Sequence of chain 6.A:
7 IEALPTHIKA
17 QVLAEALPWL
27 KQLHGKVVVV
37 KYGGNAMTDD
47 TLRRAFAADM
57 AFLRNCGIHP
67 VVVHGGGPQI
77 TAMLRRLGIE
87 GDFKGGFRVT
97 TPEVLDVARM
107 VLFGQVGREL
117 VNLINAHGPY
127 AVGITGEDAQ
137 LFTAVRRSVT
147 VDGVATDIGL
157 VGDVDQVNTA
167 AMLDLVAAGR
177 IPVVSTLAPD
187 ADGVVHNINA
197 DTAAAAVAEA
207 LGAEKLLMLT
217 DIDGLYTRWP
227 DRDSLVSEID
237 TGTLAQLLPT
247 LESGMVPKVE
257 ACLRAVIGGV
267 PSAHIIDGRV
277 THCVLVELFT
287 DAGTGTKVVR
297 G

Sequence of chain 1.A:
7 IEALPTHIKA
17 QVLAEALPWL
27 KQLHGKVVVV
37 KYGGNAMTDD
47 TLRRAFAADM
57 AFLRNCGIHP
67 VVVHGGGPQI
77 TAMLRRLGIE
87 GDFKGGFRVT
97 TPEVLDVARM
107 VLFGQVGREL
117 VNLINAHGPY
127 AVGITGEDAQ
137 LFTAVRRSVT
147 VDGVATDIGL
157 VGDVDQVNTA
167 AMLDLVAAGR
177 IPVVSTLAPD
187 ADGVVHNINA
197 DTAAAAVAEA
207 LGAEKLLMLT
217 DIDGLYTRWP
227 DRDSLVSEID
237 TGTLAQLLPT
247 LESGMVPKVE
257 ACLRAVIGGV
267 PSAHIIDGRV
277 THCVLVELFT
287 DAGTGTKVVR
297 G

The protein below binds the small molecule below.
Small molecule (SMILES): Oc1ccccc1-c1ccno1

Binding-site contacts:
Ligand atom N10 contacts residue VAL128 of chain 1.A at 4.0 Å.
Ligand atom N10 contacts residue ARG176 of chain 1.A at 4.0 Å.
Ligand atom C02 contacts residue 97T1 of chain 6.B at 1.3 Å.
Ligand atom C06 contacts residue LEU171 of chain 6.A at 3.6 Å (hydrophobic).
Ligand atom C12 contacts residue LEU171 of chain 6.A at 4.0 Å (hydrophobic).
Ligand atom C04 contacts residue 97T1 of chain 6.B at 0.7 Å.
Ligand atom C07 contacts residue LEU171 of chain 6.A at 3.8 Å (hydrophobic).
Ligand atom C03 contacts residue ILE130 of chain 1.A at 3.7 Å (hydrophobic).
Ligand atom C07 contacts residue 97T1 of chain 6.B at 0.3 Å.
Ligand atom C12 contacts residue VAL128 of chain 1.A at 4.0 Å (hydrophobic).
Ligand atom O01 contacts residue ILE130 of chain 1.A at 4.0 Å.
Ligand atom O01 contacts residue 97T1 of chain 6.B at 0.5 Å (h-bond).
Ligand atom O01 contacts residue VAL128 of chain 1.A at 4.2 Å.
Ligand atom C05 contacts residue LEU171 of chain 1.A at 4.0 Å (hydrophobic).
Ligand atom C12 contacts residue ILE130 of chain 6.A at 3.9 Å (hydrophobic).
Ligand atom C08 contacts residue VAL128 of chain 1.A at 4.2 Å (hydrophobic).
Ligand atom C03 contacts residue VAL128 of chain 6.A at 3.4 Å (hydrophobic).
Ligand atom O09 contacts residue LEU171 of chain 6.A at 4.0 Å.
Ligand atom C11 contacts residue ALA135 of chain 6.A at 4.2 Å (hydrophobic).
Ligand atom C05 contacts residue 97T1 of chain 6.B at 0.6 Å.
Ligand atom O01 contacts residue GLY129 of chain 1.A at 4.2 Å.
Ligand atom O09 contacts residue LEU171 of chain 1.A at 3.9 Å.
Ligand atom C06 contacts residue 97T1 of chain 6.B at 1.0 Å.
Ligand atom C11 contacts residue LEU137 of chain 6.A at 4.0 Å (hydrophobic).
Ligand atom C02 contacts residue ILE130 of chain 1.A at 4.2 Å (hydrophobic).
Ligand atom O01 contacts residue ILE130 of chain 6.A at 4.2 Å.
Ligand atom C03 contacts residue 97T1 of chain 6.B at 0.9 Å.
Ligand atom C11 contacts residue VAL128 of chain 1.A at 3.8 Å (hydrophobic).
Ligand atom C08 contacts residue LEU171 of chain 6.A at 3.7 Å (hydrophobic).
Ligand atom C05 contacts residue VAL128 of chain 6.A at 4.0 Å (hydrophobic).
Ligand atom C12 contacts residue 97T1 of chain 6.B at 0.9 Å.
Ligand atom C04 contacts residue VAL128 of chain 6.A at 3.4 Å (hydrophobic).
Ligand atom C08 contacts residue 97T1 of chain 6.B at 1.0 Å.
Ligand atom C08 contacts residue LEU171 of chain 1.A at 4.2 Å (hydrophobic).
Ligand atom O09 contacts residue 97T1 of chain 6.B at 0.6 Å.
Ligand atom C11 contacts residue 97T1 of chain 6.B at 0.7 Å.
Ligand atom N10 contacts residue 97T1 of chain 6.B at 0.9 Å.
Ligand atom C06 contacts residue LEU171 of chain 1.A at 3.6 Å (hydrophobic).
Ligand atom C02 contacts residue VAL128 of chain 6.A at 4.2 Å (hydrophobic).
Ligand atom C07 contacts residue LEU171 of chain 1.A at 3.9 Å (hydrophobic).